This protein binds this small molecule.
Small molecule (SMILES): CC(=O)N[C@@H]1[C@@H](O)[C@H](O)[C@@H](CO)O[C@H]1O

Sequence of chain 2.A:
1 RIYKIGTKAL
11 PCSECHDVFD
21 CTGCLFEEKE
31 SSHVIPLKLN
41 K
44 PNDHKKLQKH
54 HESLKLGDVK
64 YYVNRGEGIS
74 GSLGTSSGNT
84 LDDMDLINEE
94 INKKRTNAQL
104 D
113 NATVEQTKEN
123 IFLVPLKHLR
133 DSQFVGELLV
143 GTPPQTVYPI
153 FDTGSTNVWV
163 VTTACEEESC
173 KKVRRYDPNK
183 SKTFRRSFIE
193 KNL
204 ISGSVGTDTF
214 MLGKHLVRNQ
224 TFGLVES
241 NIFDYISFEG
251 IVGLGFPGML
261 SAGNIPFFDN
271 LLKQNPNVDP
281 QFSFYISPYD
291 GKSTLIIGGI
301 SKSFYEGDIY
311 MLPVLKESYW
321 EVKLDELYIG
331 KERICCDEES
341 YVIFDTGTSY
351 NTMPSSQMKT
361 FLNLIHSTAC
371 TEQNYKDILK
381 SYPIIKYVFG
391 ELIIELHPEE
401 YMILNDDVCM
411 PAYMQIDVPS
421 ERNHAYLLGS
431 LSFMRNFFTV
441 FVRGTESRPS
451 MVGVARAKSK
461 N

Binding-site contacts:
Ligand atom C1 contacts residue ASN222 of chain 2.A at 1.4 Å.
Ligand atom O6 contacts residue THR224 of chain 2.A at 4.1 Å.
Ligand atom C2 contacts residue ASN222 of chain 2.A at 2.5 Å.
Ligand atom N2 contacts residue ASN222 of chain 2.A at 3.0 Å (h-bond).
Ligand atom C5 contacts residue ASN222 of chain 2.A at 3.7 Å.
Ligand atom O7 contacts residue ASN222 of chain 2.A at 3.2 Å (h-bond).
Ligand atom C6 contacts residue GLY263 of chain 2.A at 3.8 Å.
Ligand atom C8 contacts residue ASN222 of chain 2.A at 4.5 Å.
Ligand atom O6 contacts residue ILE265 of chain 2.A at 3.8 Å.
Ligand atom C7 contacts residue ASN222 of chain 2.A at 3.3 Å.
Ligand atom C3 contacts residue ASN222 of chain 2.A at 3.8 Å.
Ligand atom C5 contacts residue ILE265 of chain 2.A at 4.5 Å (hydrophobic).
Ligand atom O6 contacts residue GLY263 of chain 2.A at 3.4 Å (h-bond).
Ligand atom O6 contacts residue ASN264 of chain 2.A at 3.7 Å.
Ligand atom O5 contacts residue ASN222 of chain 2.A at 2.4 Å (h-bond).
Ligand atom C6 contacts residue ILE265 of chain 2.A at 3.4 Å (hydrophobic).
Ligand atom C4 contacts residue ASN222 of chain 2.A at 4.2 Å.